Sequence of chain 1.B:
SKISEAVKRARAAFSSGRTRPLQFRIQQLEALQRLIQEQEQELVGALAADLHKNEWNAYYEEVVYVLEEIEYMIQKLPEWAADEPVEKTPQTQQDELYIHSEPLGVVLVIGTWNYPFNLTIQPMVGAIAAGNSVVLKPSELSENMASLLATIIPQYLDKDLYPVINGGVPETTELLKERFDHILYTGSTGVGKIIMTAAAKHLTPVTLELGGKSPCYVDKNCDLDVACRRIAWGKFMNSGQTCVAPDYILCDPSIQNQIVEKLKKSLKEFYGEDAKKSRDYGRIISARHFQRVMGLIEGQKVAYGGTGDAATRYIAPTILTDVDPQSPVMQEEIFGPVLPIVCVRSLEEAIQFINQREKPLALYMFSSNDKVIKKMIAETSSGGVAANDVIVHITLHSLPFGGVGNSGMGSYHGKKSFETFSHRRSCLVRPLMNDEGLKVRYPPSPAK

Binding-site contacts:
Ligand atom C10 contacts residue TYR129 of chain 1.B at 3.9 Å (hydrophobic).
Ligand atom C11 contacts residue ASN132 of chain 1.B at 4.1 Å.
Ligand atom C6 contacts residue ASN132 of chain 1.B at 3.6 Å.
Ligand atom C11 contacts residue ILE408 of chain 1.B at 3.8 Å (hydrophobic).
Ligand atom C10 contacts residue ILE408 of chain 1.B at 4.3 Å (hydrophobic).
Ligand atom C5 contacts residue GLN136 of chain 1.B at 3.1 Å.
Ligand atom OAB contacts residue CYS257 of chain 1.B at 3.3 Å (h-bond).
Ligand atom C9 contacts residue LEU133 of chain 1.B at 3.7 Å (hydrophobic).
Ligand atom C9 contacts residue CYS257 of chain 1.B at 4.1 Å (hydrophobic).
Ligand atom C8 contacts residue ASN132 of chain 1.B at 3.3 Å.
Ligand atom OAB contacts residue THR256 of chain 1.B at 3.5 Å.
Ligand atom C8 contacts residue TYR129 of chain 1.B at 4.0 Å (hydrophobic).
Ligand atom C10 contacts residue CYS257 of chain 1.B at 3.1 Å (hydrophobic).
Ligand atom C5 contacts residue ASN132 of chain 1.B at 3.5 Å.
Ligand atom C7 contacts residue TYR129 of chain 1.B at 4.5 Å (hydrophobic).
Ligand atom C10 contacts residue LEU133 of chain 1.B at 3.8 Å (hydrophobic).
Ligand atom OAB contacts residue LEU133 of chain 1.B at 4.4 Å.
Ligand atom C14 contacts residue HIS427 of chain 1.B at 3.9 Å.
Ligand atom C8 contacts residue LEU133 of chain 1.B at 3.5 Å (hydrophobic).
Ligand atom C6 contacts residue GLN136 of chain 1.B at 4.1 Å.
Ligand atom C14 contacts residue ILE408 of chain 1.B at 3.3 Å (hydrophobic).
Ligand atom C7 contacts residue ASN132 of chain 1.B at 3.5 Å.
Ligand atom C9 contacts residue ILE408 of chain 1.B at 3.8 Å (hydrophobic).
Ligand atom C14 contacts residue GLN136 of chain 1.B at 4.1 Å.
Ligand atom C5 contacts residue TYR79 of chain 1.B at 3.7 Å (hydrophobic).
Ligand atom C6 contacts residue HIS427 of chain 1.B at 3.6 Å.
Ligand atom C5 contacts residue HIS427 of chain 1.B at 3.5 Å.
Ligand atom C5 contacts residue ILE408 of chain 1.B at 4.0 Å (hydrophobic).
Ligand atom C14 contacts residue TYR79 of chain 1.B at 3.4 Å (hydrophobic).
Ligand atom C6 contacts residue ILE408 of chain 1.B at 4.0 Å (hydrophobic).
Ligand atom OAB contacts residue TYR129 of chain 1.B at 3.2 Å.
Ligand atom OAB contacts residue ASN128 of chain 1.B at 4.1 Å.
Ligand atom C14 contacts residue THR409 of chain 1.B at 3.5 Å.
Ligand atom C9 contacts residue ASN132 of chain 1.B at 4.5 Å.

The small molecule below binds the protein below.
Small molecule (SMILES): CCCCCCCC=O